Binding-site contacts:
Ligand atom C6 contacts residue ASP821 of chain 1.B at 4.2 Å.
Ligand atom C6 contacts residue HIS797 of chain 1.B at 3.8 Å.
Ligand atom C1 contacts residue SER775 of chain 1.B at 3.9 Å.
Ligand atom C8 contacts residue GLY800 of chain 1.B at 3.9 Å.
Ligand atom N2 contacts residue ASN799 of chain 1.B at 2.9 Å (h-bond).
Ligand atom N2 contacts residue SER775 of chain 1.B at 3.3 Å.
Ligand atom C8 contacts residue ASN799 of chain 1.B at 3.5 Å.
Ligand atom C3 contacts residue SER775 of chain 1.B at 4.4 Å.
Ligand atom O5 contacts residue ASP821 of chain 1.B at 3.7 Å.
Ligand atom C6 contacts residue ARG747 of chain 1.B at 3.9 Å.
Ligand atom C2 contacts residue ASN799 of chain 1.B at 2.4 Å.
Ligand atom O6 contacts residue HIS797 of chain 1.B at 4.0 Å.
Ligand atom C5 contacts residue HIS797 of chain 1.B at 4.2 Å.
Ligand atom C3 contacts residue ASN799 of chain 1.B at 3.7 Å.
Ligand atom C5 contacts residue ASN799 of chain 1.B at 3.6 Å.
Ligand atom O7 contacts residue ASP824 of chain 1.B at 2.9 Å (salt-bridge).
Ligand atom C7 contacts residue ASN799 of chain 1.B at 3.1 Å.
Ligand atom C4 contacts residue ASN799 of chain 1.B at 4.2 Å.
Ligand atom C1 contacts residue ASN799 of chain 1.B at 1.4 Å.
Ligand atom C8 contacts residue SER775 of chain 1.B at 3.9 Å.
Ligand atom C2 contacts residue SER775 of chain 1.B at 4.1 Å.
Ligand atom O7 contacts residue GLY800 of chain 1.B at 4.4 Å.
Ligand atom C8 contacts residue ASP824 of chain 1.B at 4.5 Å.
Ligand atom C7 contacts residue ASP824 of chain 1.B at 4.0 Å.
Ligand atom O6 contacts residue ARG747 of chain 1.B at 3.7 Å.
Ligand atom O5 contacts residue HIS797 of chain 1.B at 3.9 Å.
Ligand atom C7 contacts residue SER775 of chain 1.B at 3.9 Å.
Ligand atom O5 contacts residue ASN799 of chain 1.B at 2.3 Å (h-bond).
Ligand atom O7 contacts residue ASN799 of chain 1.B at 3.0 Å (h-bond).

Sequence of chain 1.B:
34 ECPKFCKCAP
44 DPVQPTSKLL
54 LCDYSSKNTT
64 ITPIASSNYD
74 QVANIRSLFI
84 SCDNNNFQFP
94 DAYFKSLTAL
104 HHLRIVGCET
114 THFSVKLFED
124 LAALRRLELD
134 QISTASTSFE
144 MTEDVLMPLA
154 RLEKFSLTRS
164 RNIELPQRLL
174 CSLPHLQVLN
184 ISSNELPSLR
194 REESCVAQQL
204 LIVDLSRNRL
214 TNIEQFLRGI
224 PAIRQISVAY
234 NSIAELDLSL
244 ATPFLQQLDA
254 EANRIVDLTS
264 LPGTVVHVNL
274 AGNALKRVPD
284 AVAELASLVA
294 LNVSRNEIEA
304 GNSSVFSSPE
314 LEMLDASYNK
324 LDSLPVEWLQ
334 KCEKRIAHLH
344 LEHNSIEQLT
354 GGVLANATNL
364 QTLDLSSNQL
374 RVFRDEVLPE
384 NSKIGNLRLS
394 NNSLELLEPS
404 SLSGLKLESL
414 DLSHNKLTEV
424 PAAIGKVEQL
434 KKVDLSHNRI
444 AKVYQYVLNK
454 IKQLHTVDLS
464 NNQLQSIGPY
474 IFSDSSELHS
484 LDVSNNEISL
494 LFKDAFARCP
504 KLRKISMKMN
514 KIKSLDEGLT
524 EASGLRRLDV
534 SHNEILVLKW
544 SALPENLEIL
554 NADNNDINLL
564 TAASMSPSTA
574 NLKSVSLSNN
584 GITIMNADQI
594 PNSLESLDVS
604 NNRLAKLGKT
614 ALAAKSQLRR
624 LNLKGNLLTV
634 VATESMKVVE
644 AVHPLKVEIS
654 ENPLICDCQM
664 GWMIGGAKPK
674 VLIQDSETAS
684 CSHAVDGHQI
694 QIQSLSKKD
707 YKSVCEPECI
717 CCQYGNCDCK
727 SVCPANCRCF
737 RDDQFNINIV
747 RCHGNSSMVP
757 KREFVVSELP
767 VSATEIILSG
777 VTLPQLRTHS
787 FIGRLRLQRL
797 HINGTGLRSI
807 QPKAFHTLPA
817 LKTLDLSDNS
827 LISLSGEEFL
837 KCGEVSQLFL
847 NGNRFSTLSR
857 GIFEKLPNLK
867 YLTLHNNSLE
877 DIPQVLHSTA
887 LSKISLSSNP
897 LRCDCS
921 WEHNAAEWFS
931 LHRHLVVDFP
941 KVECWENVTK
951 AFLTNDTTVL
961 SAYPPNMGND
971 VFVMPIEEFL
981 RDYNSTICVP

A small-molecule ligand and the protein it binds are described below.
Small molecule (SMILES): CC(=O)N[C@H]1[C@H](O[C@H]2[C@H](O)[C@@H](NC(C)=O)CO[C@@H]2CO)O[C@H](CO)[C@@H](O)[C@@H]1O